Binding-site contacts:
Ligand atom C6 contacts residue GLU203 of chain 1.A at 3.7 Å.
Ligand atom C3 contacts residue GLN41 of chain 1.A at 3.8 Å.
Ligand atom OP3 contacts residue GLY226 of chain 1.A at 3.7 Å.
Ligand atom C3 contacts residue LYS93 of chain 1.A at 3.8 Å.
Ligand atom OP1 contacts residue ASN207 of chain 1.A at 4.0 Å.
Ligand atom OP2 contacts residue ARG205 of chain 1.A at 4.0 Å.
Ligand atom OP2 contacts residue VAL225 of chain 1.A at 3.6 Å.
Ligand atom C6 contacts residue GLY226 of chain 1.A at 4.0 Å.
Ligand atom OP3 contacts residue SER227 of chain 1.A at 2.8 Å (h-bond).
Ligand atom P contacts residue ARG205 of chain 1.A at 3.8 Å.
Ligand atom OP3 contacts residue ARG231 of chain 1.A at 3.9 Å.
Ligand atom OP2 contacts residue SER227 of chain 1.A at 3.5 Å (h-bond).
Ligand atom O7 contacts residue ARG102 of chain 1.A at 3.9 Å.
Ligand atom C7 contacts residue LYS93 of chain 1.A at 4.0 Å.
Ligand atom O1 contacts residue GLU203 of chain 1.A at 3.1 Å (salt-bridge).
Ligand atom OP1 contacts residue SER227 of chain 1.A at 3.8 Å.
Ligand atom O5 contacts residue GLU203 of chain 1.A at 2.9 Å (salt-bridge).
Ligand atom O6 contacts residue GLY204 of chain 1.A at 3.7 Å.
Ligand atom OP1 contacts residue GLY204 of chain 1.A at 4.0 Å.
Ligand atom O1 contacts residue GLN41 of chain 1.A at 3.4 Å (h-bond).
Ligand atom P contacts residue SER227 of chain 1.A at 3.7 Å.
Ligand atom O4 contacts residue ARG231 of chain 1.A at 3.4 Å (salt-bridge).
Ligand atom C2 contacts residue LYS93 of chain 1.A at 3.3 Å.
Ligand atom C8 contacts residue TYR176 of chain 1.A at 3.7 Å (hydrophobic).
Ligand atom O3 contacts residue GLN41 of chain 1.A at 3.3 Å (h-bond).
Ligand atom O7 contacts residue LYS93 of chain 1.A at 3.3 Å (salt-bridge).
Ligand atom O1 contacts residue ARG70 of chain 1.A at 2.6 Å (salt-bridge).
Ligand atom O3 contacts residue ARG231 of chain 1.A at 3.1 Å (salt-bridge).
Ligand atom N contacts residue LYS93 of chain 1.A at 4.0 Å.
Ligand atom P contacts residue GLY226 of chain 1.A at 3.8 Å.
Ligand atom O6 contacts residue ARG205 of chain 1.A at 3.8 Å.
Ligand atom O7 contacts residue ILE103 of chain 1.A at 3.6 Å.
Ligand atom C1 contacts residue GLU203 of chain 1.A at 3.5 Å.
Ligand atom C5 contacts residue GLU203 of chain 1.A at 3.2 Å.
Ligand atom OP2 contacts residue GLY226 of chain 1.A at 2.7 Å (h-bond).
Ligand atom OP1 contacts residue ARG205 of chain 1.A at 2.9 Å (salt-bridge).
Ligand atom O5 contacts residue THR172 of chain 1.A at 3.6 Å.
Ligand atom C1 contacts residue THR172 of chain 1.A at 3.8 Å.
Ligand atom C1 contacts residue ARG70 of chain 1.A at 3.3 Å.
Ligand atom O3 contacts residue LYS93 of chain 1.A at 3.3 Å (salt-bridge).

This small molecule binds to this protein.
Small molecule (SMILES): CC(=O)N[C@H](C=O)[C@@H](O)[C@H](O)[C@H](O)COP(=O)(O)O

Sequence of chain 1.A:
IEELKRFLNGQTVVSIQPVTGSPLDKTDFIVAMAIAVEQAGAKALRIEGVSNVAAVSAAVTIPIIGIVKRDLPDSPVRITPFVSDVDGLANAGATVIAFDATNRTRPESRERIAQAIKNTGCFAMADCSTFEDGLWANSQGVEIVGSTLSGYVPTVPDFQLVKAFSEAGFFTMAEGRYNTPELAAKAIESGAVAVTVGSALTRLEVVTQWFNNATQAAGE